Binding-site contacts:
Ligand atom O1B contacts residue LYS68 of chain 2.B at 3.9 Å.
Ligand atom C8 contacts residue GLN278 of chain 2.B at 3.6 Å.
Ligand atom O1B contacts residue THR276 of chain 2.B at 3.7 Å.
Ligand atom C11 contacts residue THR276 of chain 2.B at 3.3 Å.
Ligand atom C11 contacts residue HIS138 of chain 2.A at 3.5 Å.
Ligand atom C9 contacts residue LYS68 of chain 2.B at 3.8 Å.
Ligand atom O9 contacts residue LEU67 of chain 2.B at 3.3 Å.
Ligand atom O9 contacts residue GLN278 of chain 2.B at 4.0 Å.
Ligand atom O9 contacts residue LYS68 of chain 2.B at 2.9 Å (salt-bridge).
Ligand atom O1A contacts residue SER274 of chain 2.B at 2.6 Å (h-bond).
Ligand atom C1 contacts residue ASN272 of chain 2.B at 3.8 Å.
Ligand atom C9 contacts residue GLN278 of chain 2.B at 3.2 Å.
Ligand atom C9 contacts residue LEU67 of chain 2.B at 4.1 Å (hydrophobic).
Ligand atom O1B contacts residue SER274 of chain 2.B at 4.1 Å.
Ligand atom C11 contacts residue PHE75 of chain 2.C at 2.3 Å (hydrophobic).
Ligand atom C10 contacts residue ASN272 of chain 2.B at 4.0 Å.
Ligand atom O10 contacts residue PHE75 of chain 2.C at 3.0 Å.
Ligand atom O8 contacts residue GLN278 of chain 2.B at 3.5 Å (h-bond).
Ligand atom C1 contacts residue LYS68 of chain 2.B at 3.6 Å.
Ligand atom O10 contacts residue LEU62 of chain 2.B at 4.0 Å.
Ligand atom C11 contacts residue PHE270 of chain 2.B at 3.8 Å (hydrophobic).
Ligand atom C10 contacts residue GLN278 of chain 2.B at 4.0 Å.
Ligand atom N5 contacts residue ASN272 of chain 2.B at 3.2 Å (h-bond).
Ligand atom C4 contacts residue ASN272 of chain 2.B at 4.1 Å.
Ligand atom O8 contacts residue LYS68 of chain 2.B at 3.4 Å.
Ligand atom C11 contacts residue SER274 of chain 2.B at 4.0 Å.
Ligand atom C7 contacts residue GLN278 of chain 2.B at 3.8 Å.
Ligand atom O7 contacts residue LEU62 of chain 2.B at 3.8 Å.
Ligand atom O1A contacts residue LYS68 of chain 2.B at 2.9 Å.
Ligand atom C11 contacts residue PHE65 of chain 2.B at 3.8 Å (hydrophobic).
Ligand atom O1B contacts residue ASN272 of chain 2.B at 3.4 Å (h-bond).
Ligand atom N5 contacts residue GLN278 of chain 2.B at 3.9 Å.
Ligand atom C11 contacts residue ASN272 of chain 2.B at 3.6 Å.
Ligand atom C1 contacts residue SER274 of chain 2.B at 3.7 Å.
Ligand atom C6 contacts residue ASN272 of chain 2.B at 3.6 Å.
Ligand atom C11 contacts residue LEU62 of chain 2.B at 4.1 Å (hydrophobic).
Ligand atom C10 contacts residue PHE75 of chain 2.C at 3.1 Å (hydrophobic).
Ligand atom C5 contacts residue ASN272 of chain 2.B at 4.1 Å.
Ligand atom C11 contacts residue GLN278 of chain 2.B at 3.5 Å.
Ligand atom O8 contacts residue ASN272 of chain 2.B at 3.5 Å (h-bond).

Sequence of chain 2.A:
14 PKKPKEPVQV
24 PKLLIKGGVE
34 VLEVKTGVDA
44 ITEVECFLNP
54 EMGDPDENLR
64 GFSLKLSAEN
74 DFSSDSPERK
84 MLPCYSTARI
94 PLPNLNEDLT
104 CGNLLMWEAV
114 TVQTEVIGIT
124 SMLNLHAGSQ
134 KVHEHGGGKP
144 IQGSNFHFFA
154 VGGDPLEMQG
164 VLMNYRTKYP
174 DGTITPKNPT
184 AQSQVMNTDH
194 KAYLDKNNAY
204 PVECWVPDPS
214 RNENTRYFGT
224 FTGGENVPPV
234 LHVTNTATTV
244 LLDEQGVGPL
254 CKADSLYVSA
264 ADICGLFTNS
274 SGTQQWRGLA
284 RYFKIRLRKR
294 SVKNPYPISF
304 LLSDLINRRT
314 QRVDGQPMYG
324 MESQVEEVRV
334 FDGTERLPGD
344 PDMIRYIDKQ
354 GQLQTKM

Sequence of chain 2.B:
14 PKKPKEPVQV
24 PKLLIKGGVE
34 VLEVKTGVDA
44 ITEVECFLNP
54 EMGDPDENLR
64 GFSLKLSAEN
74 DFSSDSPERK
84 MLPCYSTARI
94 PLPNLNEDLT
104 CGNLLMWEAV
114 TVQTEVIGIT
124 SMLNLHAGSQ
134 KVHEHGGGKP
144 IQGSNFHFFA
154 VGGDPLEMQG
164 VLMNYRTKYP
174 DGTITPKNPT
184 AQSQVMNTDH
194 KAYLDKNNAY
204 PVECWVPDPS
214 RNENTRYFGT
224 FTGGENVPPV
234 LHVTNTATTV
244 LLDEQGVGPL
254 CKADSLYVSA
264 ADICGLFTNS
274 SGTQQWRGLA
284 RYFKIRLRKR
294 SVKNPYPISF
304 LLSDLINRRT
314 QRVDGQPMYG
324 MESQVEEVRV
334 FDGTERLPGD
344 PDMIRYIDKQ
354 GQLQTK

This protein binds this small molecule.
Small molecule (SMILES): CC(=O)N[C@H]1[C@H]([C@H](O)[C@H](O)CO)O[C@@](O[C@H](CO)[C@@H](O)[C@@H]2O[C@@H](C(=O)O)C[C@H](O)[C@H]2NC(C)=O)(C(=O)O)C[C@@H]1O

Sequence of chain 2.C:
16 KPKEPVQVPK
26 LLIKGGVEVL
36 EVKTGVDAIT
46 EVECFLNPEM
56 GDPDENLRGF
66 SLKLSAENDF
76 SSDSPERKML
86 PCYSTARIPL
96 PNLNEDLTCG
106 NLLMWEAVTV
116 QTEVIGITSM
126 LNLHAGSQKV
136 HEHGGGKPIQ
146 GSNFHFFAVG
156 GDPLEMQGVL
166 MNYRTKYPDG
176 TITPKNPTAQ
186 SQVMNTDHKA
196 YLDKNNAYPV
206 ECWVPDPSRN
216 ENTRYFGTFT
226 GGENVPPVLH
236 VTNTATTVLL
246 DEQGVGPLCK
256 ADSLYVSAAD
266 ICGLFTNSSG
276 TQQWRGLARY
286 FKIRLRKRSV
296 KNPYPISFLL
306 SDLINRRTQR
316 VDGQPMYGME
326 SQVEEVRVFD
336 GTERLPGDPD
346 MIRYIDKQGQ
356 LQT